Sequence of chain 22.A:
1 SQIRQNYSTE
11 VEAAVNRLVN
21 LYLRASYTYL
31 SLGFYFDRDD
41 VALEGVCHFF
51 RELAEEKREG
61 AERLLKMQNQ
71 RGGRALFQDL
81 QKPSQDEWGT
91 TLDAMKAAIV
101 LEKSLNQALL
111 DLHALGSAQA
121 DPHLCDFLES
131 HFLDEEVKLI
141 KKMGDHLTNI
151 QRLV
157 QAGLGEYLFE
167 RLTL

Sequence of chain 1.A:
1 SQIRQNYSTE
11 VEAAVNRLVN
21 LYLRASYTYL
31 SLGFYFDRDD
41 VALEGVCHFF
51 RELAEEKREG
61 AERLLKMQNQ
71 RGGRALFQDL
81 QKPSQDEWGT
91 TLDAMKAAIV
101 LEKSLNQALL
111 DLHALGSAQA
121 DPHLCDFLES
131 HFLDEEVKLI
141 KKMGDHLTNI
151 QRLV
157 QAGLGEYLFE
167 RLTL

The small molecule below binds the protein below.
Small molecule (SMILES): CC(F)(F)OCC(F)(F)F

Binding-site contacts:
Ligand atom FAF contacts residue TYR27 of chain 22.A at 4.1 Å.
Ligand atom CAI contacts residue LEU23 of chain 1.A at 4.1 Å (hydrophobic).
Ligand atom FAB contacts residue TYR27 of chain 1.A at 3.4 Å.
Ligand atom OAH contacts residue DFE1 of chain 22.I at 0.8 Å.
Ligand atom CAI contacts residue SER26 of chain 1.A at 2.8 Å.
Ligand atom OAH contacts residue SER26 of chain 1.A at 3.9 Å.
Ligand atom FAE contacts residue LEU23 of chain 22.A at 4.3 Å.
Ligand atom FAB contacts residue SER26 of chain 1.A at 3.2 Å.
Ligand atom FAB contacts residue LEU30 of chain 1.A at 4.0 Å.
Ligand atom CAI contacts residue DFE1 of chain 22.I at 1.4 Å.
Ligand atom CAI contacts residue TYR27 of chain 1.A at 3.6 Å (hydrophobic).
Ligand atom FAB contacts residue DFE1 of chain 22.I at 1.6 Å.
Ligand atom FAC contacts residue DFE1 of chain 22.I at 1.7 Å.
Ligand atom CAA contacts residue ARG58 of chain 1.A at 3.9 Å.
Ligand atom FAE contacts residue SER26 of chain 22.A at 3.3 Å.
Ligand atom FAF contacts residue SER26 of chain 22.A at 4.2 Å.
Ligand atom CAJ contacts residue SER26 of chain 22.A at 4.2 Å.
Ligand atom FAC contacts residue TYR27 of chain 1.A at 2.9 Å.
Ligand atom CAJ contacts residue DFE1 of chain 22.I at 0.8 Å.
Ligand atom FAD contacts residue TYR27 of chain 22.A at 4.4 Å.
Ligand atom CAA contacts residue DFE1 of chain 22.I at 1.9 Å.
Ligand atom CAG contacts residue LEU23 of chain 1.A at 4.2 Å (hydrophobic).
Ligand atom FAF contacts residue LEU23 of chain 1.A at 4.3 Å.
Ligand atom FAF contacts residue DFE1 of chain 22.I at 1.3 Å.
Ligand atom CAA contacts residue ALA54 of chain 1.A at 4.1 Å (hydrophobic).
Ligand atom CAA contacts residue LEU23 of chain 1.A at 4.3 Å (hydrophobic).
Ligand atom FAD contacts residue DFE1 of chain 22.I at 1.4 Å.
Ligand atom CAA contacts residue TYR27 of chain 1.A at 3.9 Å (hydrophobic).
Ligand atom FAD contacts residue LEU80 of chain 22.A at 3.6 Å.
Ligand atom CAG contacts residue DFE1 of chain 22.I at 1.0 Å.
Ligand atom FAD contacts residue LEU23 of chain 22.A at 3.5 Å.
Ligand atom FAC contacts residue SER26 of chain 1.A at 3.3 Å.
Ligand atom FAC contacts residue LEU23 of chain 1.A at 2.9 Å.
Ligand atom FAE contacts residue DFE1 of chain 22.I at 1.1 Å.
Ligand atom FAE contacts residue ARG58 of chain 22.A at 4.3 Å.
Ligand atom CAA contacts residue SER26 of chain 1.A at 1.5 Å.